Binding-site contacts:
Ligand atom C7 contacts residue ASN616 of chain 1.C at 3.6 Å.
Ligand atom C8 contacts residue SER618 of chain 1.C at 3.7 Å.
Ligand atom O5 contacts residue GLU163 of chain 1.C at 3.8 Å.
Ligand atom C4 contacts residue ASN616 of chain 1.C at 4.2 Å.
Ligand atom O7 contacts residue ASN616 of chain 1.C at 3.1 Å (h-bond).
Ligand atom O6 contacts residue ASN616 of chain 1.C at 3.4 Å (h-bond).
Ligand atom C8 contacts residue ASN616 of chain 1.C at 4.1 Å.
Ligand atom C8 contacts residue VAL617 of chain 1.C at 4.0 Å (hydrophobic).
Ligand atom C6 contacts residue GLU163 of chain 1.C at 4.2 Å.
Ligand atom C3 contacts residue ASN616 of chain 1.C at 3.9 Å.
Ligand atom O5 contacts residue ASN616 of chain 1.C at 2.1 Å (h-bond).
Ligand atom C1 contacts residue ASN616 of chain 1.C at 1.4 Å.
Ligand atom O6 contacts residue GLU163 of chain 1.C at 3.7 Å.
Ligand atom N2 contacts residue TYR158 of chain 1.C at 4.4 Å.
Ligand atom C5 contacts residue ASN616 of chain 1.C at 2.9 Å.
Ligand atom C2 contacts residue ASN616 of chain 1.C at 2.8 Å.
Ligand atom N2 contacts residue ASN616 of chain 1.C at 3.3 Å (h-bond).
Ligand atom C1 contacts residue TYR523 of chain 1.C at 4.2 Å (hydrophobic).
Ligand atom C1 contacts residue GLU163 of chain 1.C at 4.5 Å.
Ligand atom C6 contacts residue ASN616 of chain 1.C at 3.6 Å.

Sequence of chain 1.C:
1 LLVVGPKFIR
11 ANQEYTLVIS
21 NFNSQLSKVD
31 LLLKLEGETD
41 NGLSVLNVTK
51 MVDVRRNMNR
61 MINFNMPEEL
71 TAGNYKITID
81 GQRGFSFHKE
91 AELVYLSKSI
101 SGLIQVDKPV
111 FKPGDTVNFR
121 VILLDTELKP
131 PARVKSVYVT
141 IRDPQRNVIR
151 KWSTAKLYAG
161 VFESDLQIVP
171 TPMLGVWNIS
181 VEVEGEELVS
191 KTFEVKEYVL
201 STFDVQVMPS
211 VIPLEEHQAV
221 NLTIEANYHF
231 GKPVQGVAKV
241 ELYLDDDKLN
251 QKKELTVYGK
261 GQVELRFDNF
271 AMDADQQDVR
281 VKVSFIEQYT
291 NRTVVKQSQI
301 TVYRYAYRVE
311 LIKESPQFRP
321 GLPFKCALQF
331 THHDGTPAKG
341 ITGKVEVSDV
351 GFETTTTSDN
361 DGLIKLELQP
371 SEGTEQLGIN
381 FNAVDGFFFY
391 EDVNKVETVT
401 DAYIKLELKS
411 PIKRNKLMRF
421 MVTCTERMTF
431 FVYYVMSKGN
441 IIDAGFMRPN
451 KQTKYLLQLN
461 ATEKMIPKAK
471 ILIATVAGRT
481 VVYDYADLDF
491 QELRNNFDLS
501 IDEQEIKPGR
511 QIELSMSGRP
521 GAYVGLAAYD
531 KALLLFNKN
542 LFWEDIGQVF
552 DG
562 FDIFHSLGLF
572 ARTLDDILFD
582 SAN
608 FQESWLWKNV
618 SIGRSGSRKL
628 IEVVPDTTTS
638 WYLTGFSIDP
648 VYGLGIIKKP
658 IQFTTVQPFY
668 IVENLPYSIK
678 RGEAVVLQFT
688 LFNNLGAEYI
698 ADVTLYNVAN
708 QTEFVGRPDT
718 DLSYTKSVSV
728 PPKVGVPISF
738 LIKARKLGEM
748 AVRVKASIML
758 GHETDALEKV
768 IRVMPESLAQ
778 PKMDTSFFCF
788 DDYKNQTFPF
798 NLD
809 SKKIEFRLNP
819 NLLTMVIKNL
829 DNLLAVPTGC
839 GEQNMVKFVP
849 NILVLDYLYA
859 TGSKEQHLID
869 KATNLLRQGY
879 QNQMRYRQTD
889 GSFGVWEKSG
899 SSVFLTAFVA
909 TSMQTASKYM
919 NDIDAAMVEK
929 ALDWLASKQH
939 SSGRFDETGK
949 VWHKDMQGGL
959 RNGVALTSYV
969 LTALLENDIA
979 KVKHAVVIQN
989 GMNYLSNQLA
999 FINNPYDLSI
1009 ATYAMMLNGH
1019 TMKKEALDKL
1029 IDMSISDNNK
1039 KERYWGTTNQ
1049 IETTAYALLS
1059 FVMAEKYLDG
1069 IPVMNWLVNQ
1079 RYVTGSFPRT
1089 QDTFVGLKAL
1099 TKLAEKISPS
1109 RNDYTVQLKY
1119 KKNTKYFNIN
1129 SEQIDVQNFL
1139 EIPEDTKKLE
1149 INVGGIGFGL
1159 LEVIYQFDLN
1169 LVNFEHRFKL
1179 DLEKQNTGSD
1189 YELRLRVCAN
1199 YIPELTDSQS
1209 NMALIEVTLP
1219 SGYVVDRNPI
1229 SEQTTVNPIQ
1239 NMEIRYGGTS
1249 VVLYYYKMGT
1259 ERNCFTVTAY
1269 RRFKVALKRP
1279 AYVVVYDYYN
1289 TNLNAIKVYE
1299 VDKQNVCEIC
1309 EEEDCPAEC

The small molecule below binds the protein below.
Small molecule (SMILES): CC(=O)N[C@@H]1[C@@H](O)[C@H](O)[C@@H](CO)O[C@H]1O